Binding-site contacts:
Ligand atom OG contacts residue LYS45 of chain 1.B at 3.0 Å.
Ligand atom O contacts residue GLY49 of chain 1.B at 3.3 Å.
Ligand atom C contacts residue ARG8 of chain 1.B at 3.3 Å.
Ligand atom OG contacts residue GLY48 of chain 1.B at 3.3 Å (h-bond).
Ligand atom CA contacts residue GLY48 of chain 1.A at 3.4 Å.
Ligand atom OG contacts residue ILE47 of chain 1.B at 3.2 Å.
Ligand atom N contacts residue GLY27 of chain 1.A at 2.8 Å (h-bond).
Ligand atom O contacts residue ALA28 of chain 1.B at 3.3 Å.
Ligand atom ND2 contacts residue ASP29 of chain 1.A at 3.2 Å (salt-bridge).
Ligand atom CB contacts residue GLY27 of chain 1.A at 3.4 Å.
Ligand atom NE2 contacts residue ASP30 of chain 1.B at 3.0 Å (salt-bridge).
Ligand atom CA contacts residue GLY27 of chain 1.B at 3.4 Å.
Ligand atom N contacts residue GLY27 of chain 1.B at 2.8 Å (h-bond).
Ligand atom O contacts residue GLY27 of chain 1.A at 3.4 Å (h-bond).
Ligand atom CB contacts residue ARG8 of chain 1.A at 3.1 Å.
Ligand atom O contacts residue ASN25 of chain 1.B at 2.6 Å (h-bond).
Ligand atom O contacts residue GLY48 of chain 1.B at 2.9 Å (h-bond).
Ligand atom OE1 contacts residue ASP30 of chain 1.B at 3.0 Å (salt-bridge).
Ligand atom CB contacts residue ASN25 of chain 1.B at 3.4 Å.
Ligand atom N contacts residue ARG8 of chain 1.B at 3.1 Å (salt-bridge).
Ligand atom CA contacts residue ASP29 of chain 1.B at 3.4 Å.
Ligand atom N contacts residue GLY48 of chain 1.B at 2.9 Å (h-bond).
Ligand atom ND2 contacts residue ASP30 of chain 1.A at 3.0 Å (salt-bridge).
Ligand atom OE1 contacts residue ALA28 of chain 1.B at 3.3 Å.
Ligand atom O contacts residue ASP29 of chain 1.A at 3.0 Å (salt-bridge).
Ligand atom CD2 contacts residue GLY27 of chain 1.A at 3.3 Å.
Ligand atom CD1 contacts residue LEU23 of chain 1.A at 3.5 Å (hydrophobic).
Ligand atom O contacts residue GLY27 of chain 1.B at 3.3 Å (h-bond).
Ligand atom CD2 contacts residue LEU23 of chain 1.B at 3.5 Å (hydrophobic).
Ligand atom OG contacts residue ASP30 of chain 1.B at 2.9 Å (salt-bridge).
Ligand atom O contacts residue ASP29 of chain 1.B at 3.0 Å (salt-bridge).
Ligand atom CB contacts residue ASP30 of chain 1.B at 3.5 Å.
Ligand atom O contacts residue ILE47 of chain 1.B at 3.3 Å.
Ligand atom CA contacts residue GLY48 of chain 1.B at 3.4 Å.
Ligand atom N contacts residue GLY48 of chain 1.A at 2.8 Å (h-bond).
Ligand atom O contacts residue ARG8 of chain 1.B at 2.8 Å (salt-bridge).
Ligand atom ND2 contacts residue ALA28 of chain 1.A at 3.3 Å.
Ligand atom N contacts residue ASP29 of chain 1.A at 3.5 Å (salt-bridge).
Ligand atom O contacts residue GLY49 of chain 1.A at 3.4 Å.
Ligand atom OE1 contacts residue ASP29 of chain 1.B at 3.1 Å (salt-bridge).

Sequence of chain 1.B:
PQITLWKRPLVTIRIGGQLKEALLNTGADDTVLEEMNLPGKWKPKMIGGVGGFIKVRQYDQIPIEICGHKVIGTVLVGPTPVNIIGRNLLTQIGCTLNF

This protein binds this small molecule.
Small molecule (SMILES): CC(C)C[C@H](NC(=O)[C@H](Cc1ccccc1)NC(=O)[C@H](CC(N)=O)NC(=O)CNC(=O)[C@@H]1CCCN1)C(=O)N[C@@H](CCC(N)=O)C(=O)N[C@@H](CO)C(=O)N[C@H](C=O)CO

Sequence of chain 1.A:
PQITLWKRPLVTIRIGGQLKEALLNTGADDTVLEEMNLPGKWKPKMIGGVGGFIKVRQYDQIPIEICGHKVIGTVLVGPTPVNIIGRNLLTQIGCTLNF